Sequence of chain 1.A:
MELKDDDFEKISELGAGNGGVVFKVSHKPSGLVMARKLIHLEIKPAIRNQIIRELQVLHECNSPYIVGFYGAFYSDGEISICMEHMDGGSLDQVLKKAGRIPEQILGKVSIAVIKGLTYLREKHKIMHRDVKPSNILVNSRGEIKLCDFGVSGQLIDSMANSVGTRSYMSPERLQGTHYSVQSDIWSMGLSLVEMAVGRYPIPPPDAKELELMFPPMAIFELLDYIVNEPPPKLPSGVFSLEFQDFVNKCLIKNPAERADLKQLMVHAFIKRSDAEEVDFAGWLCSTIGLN

This small molecule binds to this protein.
Small molecule (SMILES): Cn1cnc2c(F)c(Nc3ccc(Br)cc3Cl)c(C(=O)NOCCO)cc21

Binding-site contacts:
Ligand atom C10 contacts residue LEU58 of chain 1.A at 3.7 Å (hydrophobic).
Ligand atom N4 contacts residue VAL151 of chain 1.A at 3.2 Å (h-bond).
Ligand atom C3 contacts residue PHE149 of chain 1.A at 3.2 Å (hydrophobic).
Ligand atom N4 contacts residue LEU155 of chain 1.A at 3.6 Å.
Ligand atom C8 contacts residue ASP148 of chain 1.A at 3.6 Å.
Ligand atom C9 contacts residue PHE149 of chain 1.A at 3.6 Å (hydrophobic).
Ligand atom C14 contacts residue GLY150 of chain 1.A at 3.4 Å.
Ligand atom N4 contacts residue PHE149 of chain 1.A at 3.5 Å (h-bond).
Ligand atom CL1 contacts residue ASP148 of chain 1.A at 3.3 Å.
Ligand atom C3 contacts residue LEU155 of chain 1.A at 3.5 Å (hydrophobic).
Ligand atom C14 contacts residue SER152 of chain 1.A at 3.2 Å.
Ligand atom C7 contacts residue ASP148 of chain 1.A at 3.7 Å.
Ligand atom C2 contacts residue LEU155 of chain 1.A at 3.6 Å (hydrophobic).
Ligand atom C16 contacts residue LYS37 of chain 1.A at 3.6 Å.
Ligand atom O3 contacts residue LYS37 of chain 1.A at 3.1 Å (salt-bridge).
Ligand atom C16 contacts residue ASN18 of chain 1.A at 3.5 Å.
Ligand atom CL1 contacts residue MET83 of chain 1.A at 3.5 Å.
Ligand atom N2 contacts residue ASP148 of chain 1.A at 3.7 Å.
Ligand atom C13 contacts residue ASP148 of chain 1.A at 3.5 Å.
Ligand atom C16 contacts residue ANP1 of chain 1.D at 3.2 Å.
Ligand atom C10 contacts residue ASP148 of chain 1.A at 3.8 Å.
Ligand atom F1 contacts residue LEU55 of chain 1.A at 3.3 Å.
Ligand atom N4 contacts residue GLY150 of chain 1.A at 3.6 Å.
Ligand atom CL1 contacts residue LYS37 of chain 1.A at 3.2 Å.
Ligand atom O2 contacts residue ASP148 of chain 1.A at 3.4 Å (salt-bridge).
Ligand atom C14 contacts residue VAL151 of chain 1.A at 3.7 Å (hydrophobic).
Ligand atom BR1 contacts residue VAL67 of chain 1.A at 3.3 Å.
Ligand atom C14 contacts residue LEU155 of chain 1.A at 3.5 Å (hydrophobic).
Ligand atom O1 contacts residue LYS37 of chain 1.A at 3.1 Å.
Ligand atom N1 contacts residue ILE81 of chain 1.A at 3.6 Å.
Ligand atom O3 contacts residue ANP1 of chain 1.D at 3.5 Å (h-bond).
Ligand atom C4 contacts residue PHE149 of chain 1.A at 3.3 Å (hydrophobic).
Ligand atom O1 contacts residue ASP148 of chain 1.A at 3.4 Å (salt-bridge).
Ligand atom O2 contacts residue MG1 of chain 1.B at 3.6 Å.
Ligand atom F1 contacts residue VAL151 of chain 1.A at 2.9 Å.
Ligand atom F1 contacts residue PHE149 of chain 1.A at 3.6 Å.
Ligand atom O3 contacts residue GLY20 of chain 1.A at 3.6 Å.
Ligand atom O2 contacts residue LYS37 of chain 1.A at 3.5 Å (salt-bridge).
Ligand atom N4 contacts residue SER152 of chain 1.A at 3.1 Å (h-bond).
Ligand atom C9 contacts residue ASP148 of chain 1.A at 3.7 Å.